The protein below binds the small molecule below.
Small molecule (SMILES): CC(=O)N[C@@H]1[C@@H](O)[C@H](O)[C@@H](CO)O[C@H]1O

Sequence of chain 1.A:
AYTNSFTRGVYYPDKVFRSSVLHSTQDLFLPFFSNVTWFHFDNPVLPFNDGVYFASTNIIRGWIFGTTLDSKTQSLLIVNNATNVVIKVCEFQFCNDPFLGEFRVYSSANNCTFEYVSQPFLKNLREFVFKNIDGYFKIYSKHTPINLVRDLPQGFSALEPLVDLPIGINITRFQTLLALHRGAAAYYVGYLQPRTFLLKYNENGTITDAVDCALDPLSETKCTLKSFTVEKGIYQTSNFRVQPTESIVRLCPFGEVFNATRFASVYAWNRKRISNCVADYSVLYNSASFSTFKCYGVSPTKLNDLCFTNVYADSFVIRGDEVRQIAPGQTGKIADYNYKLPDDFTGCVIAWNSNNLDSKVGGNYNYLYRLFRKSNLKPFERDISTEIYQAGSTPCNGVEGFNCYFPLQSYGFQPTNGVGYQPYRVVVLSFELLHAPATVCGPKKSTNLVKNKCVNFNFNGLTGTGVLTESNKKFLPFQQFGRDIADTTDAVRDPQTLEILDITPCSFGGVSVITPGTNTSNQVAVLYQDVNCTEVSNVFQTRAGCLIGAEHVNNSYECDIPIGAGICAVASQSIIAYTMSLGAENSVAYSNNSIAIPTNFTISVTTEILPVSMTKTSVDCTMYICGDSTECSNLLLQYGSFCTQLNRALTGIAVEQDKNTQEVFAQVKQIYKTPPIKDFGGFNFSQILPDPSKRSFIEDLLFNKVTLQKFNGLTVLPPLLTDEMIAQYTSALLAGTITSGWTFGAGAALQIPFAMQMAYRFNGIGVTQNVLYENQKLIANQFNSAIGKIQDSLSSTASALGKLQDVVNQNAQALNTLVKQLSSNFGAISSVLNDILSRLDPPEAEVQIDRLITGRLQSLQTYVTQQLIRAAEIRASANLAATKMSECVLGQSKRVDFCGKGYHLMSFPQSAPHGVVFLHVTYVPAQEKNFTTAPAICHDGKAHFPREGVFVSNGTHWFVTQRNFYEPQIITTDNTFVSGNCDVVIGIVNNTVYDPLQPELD

Binding-site contacts:
Ligand atom C3 contacts residue ASN234 of chain 1.A at 3.8 Å.
Ligand atom O5 contacts residue ASN234 of chain 1.A at 2.4 Å (h-bond).
Ligand atom C6 contacts residue THR109 of chain 1.A at 4.5 Å.
Ligand atom C6 contacts residue THR108 of chain 1.A at 4.4 Å.
Ligand atom N2 contacts residue ASN234 of chain 1.A at 2.9 Å (h-bond).
Ligand atom C4 contacts residue ASN234 of chain 1.A at 4.2 Å.
Ligand atom C5 contacts residue THR236 of chain 1.A at 4.1 Å.
Ligand atom C1 contacts residue ASN234 of chain 1.A at 1.4 Å.
Ligand atom O7 contacts residue ASN234 of chain 1.A at 2.9 Å (h-bond).
Ligand atom O5 contacts residue THR108 of chain 1.A at 3.9 Å.
Ligand atom C2 contacts residue ASN234 of chain 1.A at 2.4 Å.
Ligand atom O5 contacts residue THR236 of chain 1.A at 4.4 Å.
Ligand atom C7 contacts residue ASN234 of chain 1.A at 3.1 Å.
Ligand atom C5 contacts residue ASN234 of chain 1.A at 3.7 Å.
Ligand atom C8 contacts residue ASN234 of chain 1.A at 4.2 Å.